Sequence of chain 1.A:
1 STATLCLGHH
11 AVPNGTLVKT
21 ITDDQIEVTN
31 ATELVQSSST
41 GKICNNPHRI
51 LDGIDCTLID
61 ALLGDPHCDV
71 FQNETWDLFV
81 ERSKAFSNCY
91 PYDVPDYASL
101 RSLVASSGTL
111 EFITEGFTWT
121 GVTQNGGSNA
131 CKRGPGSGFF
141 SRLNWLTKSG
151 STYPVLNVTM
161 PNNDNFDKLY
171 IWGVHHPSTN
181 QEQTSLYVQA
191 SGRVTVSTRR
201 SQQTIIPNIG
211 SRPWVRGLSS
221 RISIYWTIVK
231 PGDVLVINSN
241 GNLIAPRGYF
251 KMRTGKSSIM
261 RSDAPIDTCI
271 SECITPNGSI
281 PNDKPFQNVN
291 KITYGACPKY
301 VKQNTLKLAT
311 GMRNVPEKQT

This small molecule binds to this protein.
Small molecule (SMILES): CC(=O)N[C@H]1[C@H](O[C@H]2[C@H](O)[C@@H](NC(C)=O)CO[C@@H]2CO)O[C@H](CO)[C@@H](O[C@@H]2O[C@H](CO)[C@@H](O)[C@H](O[C@H]3O[C@H](CO)[C@@H](O)[C@H](O)[C@@H]3O)[C@@H]2O)[C@@H]1O

Binding-site contacts:
Ligand atom C7 contacts residue TRP214 of chain 1.D at 4.1 Å (hydrophobic).
Ligand atom O7 contacts residue PRO213 of chain 1.D at 3.6 Å.
Ligand atom C2 contacts residue ASN157 of chain 1.A at 2.4 Å.
Ligand atom C1 contacts residue TRP214 of chain 1.D at 4.2 Å (hydrophobic).
Ligand atom C7 contacts residue SER211 of chain 1.D at 3.8 Å.
Ligand atom O7 contacts residue ASN157 of chain 1.A at 4.2 Å.
Ligand atom C2 contacts residue TRP214 of chain 1.D at 4.0 Å (hydrophobic).
Ligand atom O3 contacts residue TRP214 of chain 1.D at 3.1 Å.
Ligand atom O7 contacts residue TRP214 of chain 1.D at 3.4 Å (h-bond).
Ligand atom C8 contacts residue THR179 of chain 1.D at 4.4 Å.
Ligand atom O5 contacts residue TRP214 of chain 1.D at 4.2 Å.
Ligand atom N2 contacts residue ASN157 of chain 1.A at 3.0 Å (h-bond).
Ligand atom C2 contacts residue SER211 of chain 1.D at 4.0 Å.
Ligand atom C2 contacts residue TRP214 of chain 1.D at 4.5 Å (hydrophobic).
Ligand atom C7 contacts residue ASN157 of chain 1.A at 3.9 Å.
Ligand atom C1 contacts residue SER211 of chain 1.D at 3.8 Å.
Ligand atom C4 contacts residue ASN157 of chain 1.A at 4.2 Å.
Ligand atom O6 contacts residue THR159 of chain 1.A at 3.1 Å.
Ligand atom O4 contacts residue TRP214 of chain 1.D at 4.2 Å.
Ligand atom C1 contacts residue ASN157 of chain 1.A at 1.5 Å.
Ligand atom N2 contacts residue TRP214 of chain 1.D at 4.3 Å.
Ligand atom O5 contacts residue ASN157 of chain 1.A at 2.3 Å (h-bond).
Ligand atom C3 contacts residue TRP214 of chain 1.D at 3.5 Å (hydrophobic).
Ligand atom C3 contacts residue ASN157 of chain 1.A at 3.8 Å.
Ligand atom C5 contacts residue ASN157 of chain 1.A at 3.6 Å.
Ligand atom C5 contacts residue TRP214 of chain 1.D at 3.9 Å (hydrophobic).
Ligand atom C8 contacts residue THR159 of chain 1.A at 4.3 Å.
Ligand atom C8 contacts residue SER211 of chain 1.D at 3.6 Å.
Ligand atom N2 contacts residue SER211 of chain 1.D at 3.0 Å (h-bond).
Ligand atom C6 contacts residue THR159 of chain 1.A at 3.8 Å.
Ligand atom O6 contacts residue TRP214 of chain 1.D at 4.2 Å.
Ligand atom C3 contacts residue TRP214 of chain 1.D at 4.4 Å (hydrophobic).

Sequence of chain 1.D:
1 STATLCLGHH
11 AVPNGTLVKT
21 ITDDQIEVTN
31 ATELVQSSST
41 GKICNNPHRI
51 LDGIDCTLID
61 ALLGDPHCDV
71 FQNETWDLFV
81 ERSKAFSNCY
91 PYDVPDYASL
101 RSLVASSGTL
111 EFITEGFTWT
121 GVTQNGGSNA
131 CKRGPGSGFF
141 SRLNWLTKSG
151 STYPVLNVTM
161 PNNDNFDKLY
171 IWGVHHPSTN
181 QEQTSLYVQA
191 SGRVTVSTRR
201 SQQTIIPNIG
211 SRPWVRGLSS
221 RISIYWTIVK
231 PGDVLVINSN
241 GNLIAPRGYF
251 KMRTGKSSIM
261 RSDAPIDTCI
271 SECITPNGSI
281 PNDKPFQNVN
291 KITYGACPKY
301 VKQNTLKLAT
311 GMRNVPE